Sequence of chain 1.A:
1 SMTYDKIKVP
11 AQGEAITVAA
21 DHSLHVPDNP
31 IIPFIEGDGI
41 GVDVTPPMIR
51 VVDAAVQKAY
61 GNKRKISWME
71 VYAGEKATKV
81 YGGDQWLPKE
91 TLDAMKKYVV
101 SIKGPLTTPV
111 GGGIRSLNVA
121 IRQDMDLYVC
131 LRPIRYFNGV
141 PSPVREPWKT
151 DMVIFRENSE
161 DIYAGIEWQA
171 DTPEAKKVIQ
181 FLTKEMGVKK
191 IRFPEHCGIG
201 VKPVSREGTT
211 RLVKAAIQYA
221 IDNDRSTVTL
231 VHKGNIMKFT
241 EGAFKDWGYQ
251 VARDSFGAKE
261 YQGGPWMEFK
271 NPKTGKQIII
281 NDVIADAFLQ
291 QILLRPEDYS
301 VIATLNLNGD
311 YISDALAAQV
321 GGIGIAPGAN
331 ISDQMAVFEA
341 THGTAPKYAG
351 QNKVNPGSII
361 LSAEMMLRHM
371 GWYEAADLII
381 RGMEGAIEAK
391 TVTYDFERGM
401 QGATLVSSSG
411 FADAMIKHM

Binding-site contacts:
Ligand atom O contacts residue SER332 of chain 1.A at 3.7 Å.
Ligand atom O contacts residue VAL18 of chain 1.A at 4.3 Å.
Ligand atom O contacts residue MET335 of chain 1.A at 3.5 Å (h-bond).
Ligand atom OXT contacts residue MET335 of chain 1.A at 3.8 Å.
Ligand atom N contacts residue VAL18 of chain 1.A at 3.7 Å.
Ligand atom O contacts residue GLN334 of chain 1.A at 3.0 Å (h-bond).
Ligand atom OXT contacts residue VAL18 of chain 1.A at 4.1 Å.
Ligand atom C contacts residue SER332 of chain 1.A at 4.4 Å.
Ligand atom C contacts residue ASP333 of chain 1.A at 4.5 Å.
Ligand atom C contacts residue MET335 of chain 1.A at 4.2 Å (hydrophobic).
Ligand atom O contacts residue ASP333 of chain 1.A at 3.5 Å.
Ligand atom N contacts residue ASP333 of chain 1.A at 4.3 Å.
Ligand atom C contacts residue GLN334 of chain 1.A at 4.2 Å.
Ligand atom C contacts residue VAL18 of chain 1.A at 4.1 Å (hydrophobic).

A protein and the small-molecule ligand that binds it are described below.
Small molecule (SMILES): NCC(=O)O